Sequence of chain 1.C:
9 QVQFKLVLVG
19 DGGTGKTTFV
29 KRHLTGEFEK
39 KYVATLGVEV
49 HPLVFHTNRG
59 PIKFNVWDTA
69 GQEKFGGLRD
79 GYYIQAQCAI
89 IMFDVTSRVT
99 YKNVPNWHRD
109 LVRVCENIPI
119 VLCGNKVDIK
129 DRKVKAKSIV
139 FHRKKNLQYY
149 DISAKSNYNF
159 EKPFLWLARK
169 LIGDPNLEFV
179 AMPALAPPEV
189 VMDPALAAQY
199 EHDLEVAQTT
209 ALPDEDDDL

Binding-site contacts:
Ligand atom O2' contacts residue GLU37 of chain 1.C at 2.5 Å (salt-bridge).
Ligand atom O2A contacts residue THR26 of chain 1.C at 2.7 Å (h-bond).
Ligand atom O3G contacts residue GLY20 of chain 1.C at 3.4 Å.
Ligand atom N7 contacts residue ASN123 of chain 1.C at 3.1 Å (h-bond).
Ligand atom PB contacts residue LYS24 of chain 1.C at 3.5 Å.
Ligand atom O2A contacts residue GLY23 of chain 1.C at 3.5 Å.
Ligand atom O1B contacts residue GLY21 of chain 1.C at 3.3 Å (h-bond).
Ligand atom PB contacts residue MG1 of chain 1.L at 3.4 Å.
Ligand atom PG contacts residue MG1 of chain 1.L at 3.2 Å.
Ligand atom O2B contacts residue LYS24 of chain 1.C at 3.3 Å (salt-bridge).
Ligand atom N3B contacts residue GLY21 of chain 1.C at 3.2 Å (h-bond).
Ligand atom O2G contacts residue THR43 of chain 1.C at 2.8 Å (h-bond).
Ligand atom O1B contacts residue GLY23 of chain 1.C at 2.9 Å (h-bond).
Ligand atom O5' contacts residue THR26 of chain 1.C at 3.3 Å (h-bond).
Ligand atom O6 contacts residue ALA152 of chain 1.C at 2.8 Å (h-bond).
Ligand atom O1G contacts residue ALA42 of chain 1.C at 3.4 Å.
Ligand atom O3G contacts residue GLY69 of chain 1.C at 2.9 Å (h-bond).
Ligand atom O2B contacts residue MG1 of chain 1.L at 2.3 Å.
Ligand atom C2' contacts residue GLU37 of chain 1.C at 3.4 Å.
Ligand atom O1G contacts residue THR43 of chain 1.C at 3.6 Å (h-bond).
Ligand atom O2A contacts residue THR25 of chain 1.C at 3.1 Å (h-bond).
Ligand atom C8 contacts residue THR26 of chain 1.C at 3.5 Å.
Ligand atom O4' contacts residue LYS124 of chain 1.C at 3.1 Å (salt-bridge).
Ligand atom O1B contacts residue LYS24 of chain 1.C at 2.8 Å (salt-bridge).
Ligand atom O6 contacts residue ASN123 of chain 1.C at 3.0 Å (h-bond).
Ligand atom O2B contacts residue THR25 of chain 1.C at 2.9 Å (h-bond).
Ligand atom N2 contacts residue ASP126 of chain 1.C at 3.1 Å (salt-bridge).
Ligand atom C8 contacts residue GLY23 of chain 1.C at 3.5 Å.
Ligand atom O2G contacts residue MG1 of chain 1.L at 2.1 Å.
Ligand atom O6 contacts residue SER151 of chain 1.C at 3.5 Å.
Ligand atom C2' contacts residue THR26 of chain 1.C at 3.5 Å.
Ligand atom O1B contacts residue THR22 of chain 1.C at 3.1 Å (h-bond).
Ligand atom O3' contacts residue LYS38 of chain 1.C at 2.8 Å (salt-bridge).
Ligand atom N3B contacts residue MG1 of chain 1.L at 3.5 Å.
Ligand atom C3' contacts residue LYS39 of chain 1.C at 3.4 Å.
Ligand atom O3A contacts residue GLY23 of chain 1.C at 3.1 Å (h-bond).
Ligand atom O2' contacts residue LYS38 of chain 1.C at 3.3 Å (salt-bridge).
Ligand atom O6 contacts residue LYS153 of chain 1.C at 3.4 Å (salt-bridge).
Ligand atom N1 contacts residue ASP126 of chain 1.C at 3.0 Å (salt-bridge).
Ligand atom O3G contacts residue LYS24 of chain 1.C at 2.7 Å (salt-bridge).

The small molecule below binds the protein below.
Small molecule (SMILES): Nc1nc2c(ncn2[C@@H]2O[C@H](CO[P](=O)(O)O[P](=O)(O)NP(=O)(O)O)[C@@H](O)[C@H]2O)c(=O)[nH]1